Sequence of chain 1.B:
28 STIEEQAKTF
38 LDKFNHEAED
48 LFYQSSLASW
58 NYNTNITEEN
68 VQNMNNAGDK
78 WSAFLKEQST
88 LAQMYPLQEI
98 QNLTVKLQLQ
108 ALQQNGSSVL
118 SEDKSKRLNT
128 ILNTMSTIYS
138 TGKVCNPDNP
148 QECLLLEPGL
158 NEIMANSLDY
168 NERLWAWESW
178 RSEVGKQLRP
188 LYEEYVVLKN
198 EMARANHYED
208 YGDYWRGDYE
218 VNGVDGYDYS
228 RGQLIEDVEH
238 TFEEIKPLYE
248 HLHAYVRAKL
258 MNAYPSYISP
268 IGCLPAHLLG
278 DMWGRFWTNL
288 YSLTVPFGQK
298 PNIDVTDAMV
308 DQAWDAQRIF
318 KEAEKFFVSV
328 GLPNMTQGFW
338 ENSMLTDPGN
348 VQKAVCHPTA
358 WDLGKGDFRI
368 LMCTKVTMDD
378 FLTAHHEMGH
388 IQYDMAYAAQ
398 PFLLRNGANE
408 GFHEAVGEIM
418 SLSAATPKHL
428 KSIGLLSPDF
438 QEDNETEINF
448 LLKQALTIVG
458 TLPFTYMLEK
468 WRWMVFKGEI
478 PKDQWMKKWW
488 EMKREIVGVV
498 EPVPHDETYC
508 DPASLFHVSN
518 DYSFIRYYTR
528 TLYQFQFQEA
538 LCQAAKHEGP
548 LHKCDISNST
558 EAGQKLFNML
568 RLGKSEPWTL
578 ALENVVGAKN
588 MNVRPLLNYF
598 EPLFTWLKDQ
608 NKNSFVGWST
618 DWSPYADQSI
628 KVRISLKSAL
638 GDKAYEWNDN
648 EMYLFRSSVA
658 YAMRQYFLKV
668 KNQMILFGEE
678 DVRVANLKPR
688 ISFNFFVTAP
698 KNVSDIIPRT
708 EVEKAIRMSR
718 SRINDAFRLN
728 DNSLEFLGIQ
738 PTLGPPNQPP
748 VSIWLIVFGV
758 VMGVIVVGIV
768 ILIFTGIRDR

Binding-site contacts:
Ligand atom C5 contacts residue ASN331 of chain 1.B at 3.6 Å.
Ligand atom C8 contacts residue ASN331 of chain 1.B at 4.3 Å.
Ligand atom C1 contacts residue ASN331 of chain 1.B at 1.4 Å.
Ligand atom C7 contacts residue ASN331 of chain 1.B at 3.0 Å.
Ligand atom O7 contacts residue ASN331 of chain 1.B at 2.8 Å (h-bond).
Ligand atom C4 contacts residue ASN331 of chain 1.B at 4.2 Å.
Ligand atom C2 contacts residue ASN331 of chain 1.B at 2.4 Å.
Ligand atom N2 contacts residue ASN331 of chain 1.B at 2.9 Å (h-bond).
Ligand atom O5 contacts residue ASN331 of chain 1.B at 2.4 Å (h-bond).
Ligand atom C3 contacts residue ASN331 of chain 1.B at 3.8 Å.

A small-molecule ligand and the protein it binds are described below.
Small molecule (SMILES): CC(=O)N[C@@H]1[C@@H](O)[C@H](O)[C@@H](CO)O[C@H]1O